This protein binds this small molecule.
Small molecule (SMILES): CCCCC(=O)O

Sequence of chain 2.B:
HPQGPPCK

Sequence of chain 2.A:
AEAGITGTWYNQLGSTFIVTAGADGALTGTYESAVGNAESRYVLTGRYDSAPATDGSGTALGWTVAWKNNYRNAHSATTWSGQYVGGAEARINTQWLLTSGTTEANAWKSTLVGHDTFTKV

Binding-site contacts:
Ligand atom O1 contacts residue PRO2 of chain 2.B at 3.4 Å (h-bond).
Ligand atom C6 contacts residue CYS7 of chain 2.B at 1.8 Å (hydrophobic).
Ligand atom O1 contacts residue HIS1 of chain 2.B at 2.2 Å (h-bond).
Ligand atom C4 contacts residue CYS7 of chain 2.B at 3.2 Å (hydrophobic).
Ligand atom C5 contacts residue CYS7 of chain 2.B at 2.8 Å (hydrophobic).
Ligand atom C3 contacts residue HIS1 of chain 2.B at 2.3 Å.
Ligand atom C4 contacts residue HIS1 of chain 2.B at 3.6 Å.
Ligand atom O1 contacts residue ARG72 of chain 2.A at 2.9 Å (salt-bridge).
Ligand atom C2 contacts residue HIS1 of chain 2.B at 1.3 Å.
Ligand atom C2 contacts residue PRO2 of chain 2.B at 3.8 Å (hydrophobic).
Ligand atom C2 contacts residue ARG72 of chain 2.A at 3.8 Å.